Binding-site contacts:
Ligand atom C8 contacts residue ASN102 of chain 1.C at 4.3 Å.
Ligand atom O5 contacts residue ASN102 of chain 1.C at 2.4 Å (h-bond).
Ligand atom C1 contacts residue ASN102 of chain 1.C at 1.4 Å.
Ligand atom O7 contacts residue ASN102 of chain 1.C at 2.8 Å (h-bond).
Ligand atom C2 contacts residue ASN102 of chain 1.C at 2.4 Å.
Ligand atom N2 contacts residue ASN102 of chain 1.C at 2.9 Å (h-bond).
Ligand atom C5 contacts residue ASN102 of chain 1.C at 3.7 Å.
Ligand atom C7 contacts residue ASN102 of chain 1.C at 3.0 Å.
Ligand atom C3 contacts residue ASN102 of chain 1.C at 3.8 Å.
Ligand atom C4 contacts residue ASN102 of chain 1.C at 4.2 Å.

Sequence of chain 1.C:
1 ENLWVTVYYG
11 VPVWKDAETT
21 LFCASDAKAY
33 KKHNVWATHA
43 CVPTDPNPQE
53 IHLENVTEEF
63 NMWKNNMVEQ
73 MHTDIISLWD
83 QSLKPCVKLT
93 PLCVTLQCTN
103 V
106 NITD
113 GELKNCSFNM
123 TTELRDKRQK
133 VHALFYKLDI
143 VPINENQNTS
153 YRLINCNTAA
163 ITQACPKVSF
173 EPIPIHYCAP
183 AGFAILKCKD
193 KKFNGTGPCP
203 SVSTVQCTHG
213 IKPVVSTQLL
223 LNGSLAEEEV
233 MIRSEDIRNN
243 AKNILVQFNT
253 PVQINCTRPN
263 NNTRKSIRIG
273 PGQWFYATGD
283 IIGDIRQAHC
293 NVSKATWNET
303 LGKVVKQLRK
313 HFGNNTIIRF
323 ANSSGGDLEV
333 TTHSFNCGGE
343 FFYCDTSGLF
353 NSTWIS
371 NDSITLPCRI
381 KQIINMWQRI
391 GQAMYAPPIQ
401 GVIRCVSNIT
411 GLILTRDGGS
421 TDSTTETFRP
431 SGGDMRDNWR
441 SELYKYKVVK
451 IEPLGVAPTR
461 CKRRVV

The small molecule below binds the protein below.
Small molecule (SMILES): CC(=O)N[C@@H]1[C@@H](O)[C@H](O)[C@@H](CO)O[C@H]1O